Binding-site contacts:
Ligand atom C2 contacts residue ASN308 of chain 1.C at 2.5 Å.
Ligand atom O5 contacts residue ASN308 of chain 1.C at 2.4 Å (h-bond).
Ligand atom C5 contacts residue ASN308 of chain 1.C at 3.7 Å.
Ligand atom C3 contacts residue ASN308 of chain 1.C at 3.8 Å.
Ligand atom N2 contacts residue ASN308 of chain 1.C at 2.9 Å (h-bond).
Ligand atom O5 contacts residue TRP364 of chain 1.C at 4.2 Å.
Ligand atom C5 contacts residue TRP364 of chain 1.C at 4.4 Å (hydrophobic).
Ligand atom O7 contacts residue ASN308 of chain 1.C at 3.3 Å (h-bond).
Ligand atom C4 contacts residue ASN308 of chain 1.C at 4.2 Å.
Ligand atom C1 contacts residue ASN308 of chain 1.C at 1.4 Å.
Ligand atom C7 contacts residue ASN308 of chain 1.C at 3.3 Å.
Ligand atom O6 contacts residue TRP364 of chain 1.C at 4.2 Å.
Ligand atom C6 contacts residue TRP364 of chain 1.C at 3.7 Å (hydrophobic).
Ligand atom C8 contacts residue ASN308 of chain 1.C at 4.4 Å.

Sequence of chain 1.C:
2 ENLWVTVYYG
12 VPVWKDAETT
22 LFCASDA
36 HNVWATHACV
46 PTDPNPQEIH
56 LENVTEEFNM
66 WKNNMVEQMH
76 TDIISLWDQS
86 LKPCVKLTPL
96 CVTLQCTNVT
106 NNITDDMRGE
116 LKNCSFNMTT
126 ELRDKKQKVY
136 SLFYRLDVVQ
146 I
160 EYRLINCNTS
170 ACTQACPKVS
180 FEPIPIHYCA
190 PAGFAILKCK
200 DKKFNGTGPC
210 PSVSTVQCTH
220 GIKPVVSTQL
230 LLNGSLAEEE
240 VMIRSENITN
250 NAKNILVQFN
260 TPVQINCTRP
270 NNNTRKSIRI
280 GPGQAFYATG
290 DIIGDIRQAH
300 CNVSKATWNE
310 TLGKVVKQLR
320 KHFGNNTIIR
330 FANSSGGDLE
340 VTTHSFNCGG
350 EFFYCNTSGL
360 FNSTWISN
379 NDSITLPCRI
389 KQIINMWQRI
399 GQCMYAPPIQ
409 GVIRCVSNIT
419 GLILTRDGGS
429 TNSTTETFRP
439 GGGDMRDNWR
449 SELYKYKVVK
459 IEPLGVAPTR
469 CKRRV

This protein binds this small molecule.
Small molecule (SMILES): CC(=O)N[C@@H]1[C@@H](O)[C@H](O)[C@@H](CO)O[C@H]1O